Sequence of chain 2.A:
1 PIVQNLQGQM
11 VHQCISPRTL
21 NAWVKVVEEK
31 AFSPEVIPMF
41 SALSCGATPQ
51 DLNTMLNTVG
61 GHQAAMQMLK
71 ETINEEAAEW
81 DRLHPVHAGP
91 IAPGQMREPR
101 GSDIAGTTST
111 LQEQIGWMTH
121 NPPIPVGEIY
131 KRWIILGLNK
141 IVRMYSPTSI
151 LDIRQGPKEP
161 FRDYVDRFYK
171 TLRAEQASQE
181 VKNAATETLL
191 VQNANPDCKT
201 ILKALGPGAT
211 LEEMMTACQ

Sequence of chain 4.A:
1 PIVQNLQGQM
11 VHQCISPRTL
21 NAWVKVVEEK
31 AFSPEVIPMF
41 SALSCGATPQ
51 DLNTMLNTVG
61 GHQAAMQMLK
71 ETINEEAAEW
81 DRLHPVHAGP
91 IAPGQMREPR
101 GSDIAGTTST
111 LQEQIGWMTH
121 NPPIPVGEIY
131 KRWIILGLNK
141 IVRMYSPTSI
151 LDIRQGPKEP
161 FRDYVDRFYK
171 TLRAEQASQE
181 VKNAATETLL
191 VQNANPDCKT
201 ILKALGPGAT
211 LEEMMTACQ

A small-molecule ligand and the protein it binds are described below.
Small molecule (SMILES): O=c1[nH]ccn1Cc1ccccc1

Binding-site contacts:
Ligand atom C08 contacts residue THR107 of chain 2.A at 4.0 Å.
Ligand atom C02 contacts residue LYS70 of chain 2.A at 4.0 Å.
Ligand atom C04 contacts residue LYS70 of chain 2.A at 3.7 Å.
Ligand atom C10 contacts residue ASN74 of chain 2.A at 3.3 Å.
Ligand atom C07 contacts residue ASN53 of chain 2.A at 3.4 Å.
Ligand atom N03 contacts residue LYS70 of chain 2.A at 3.7 Å.
Ligand atom C13 contacts residue THR107 of chain 2.A at 4.0 Å.
Ligand atom C12 contacts residue GLN179 of chain 4.A at 3.9 Å.
Ligand atom C10 contacts residue EDO1 of chain 2.E at 3.5 Å.
Ligand atom C07 contacts residue TYR130 of chain 2.A at 3.2 Å (hydrophobic).
Ligand atom C05 contacts residue LYS70 of chain 2.A at 3.6 Å.
Ligand atom C02 contacts residue ASN53 of chain 2.A at 3.7 Å.
Ligand atom C10 contacts residue LYS70 of chain 2.A at 3.8 Å.
Ligand atom C11 contacts residue GLN179 of chain 4.A at 4.3 Å.
Ligand atom C09 contacts residue ILE73 of chain 2.A at 3.7 Å (hydrophobic).
Ligand atom C12 contacts residue LYS70 of chain 2.A at 3.7 Å.
Ligand atom C08 contacts residue TYR130 of chain 2.A at 4.3 Å (hydrophobic).
Ligand atom N06 contacts residue ASN53 of chain 2.A at 3.5 Å (h-bond).
Ligand atom O01 contacts residue ASN53 of chain 2.A at 3.8 Å.
Ligand atom C08 contacts residue LYS70 of chain 2.A at 4.2 Å.
Ligand atom C11 contacts residue LYS70 of chain 2.A at 3.9 Å.
Ligand atom C11 contacts residue EDO1 of chain 2.E at 4.1 Å.
Ligand atom C07 contacts residue THR107 of chain 2.A at 4.0 Å.
Ligand atom O01 contacts residue ASN57 of chain 2.A at 3.1 Å (h-bond).
Ligand atom C09 contacts residue EDO1 of chain 2.E at 3.7 Å.
Ligand atom N06 contacts residue LYS70 of chain 2.A at 4.2 Å.
Ligand atom C13 contacts residue LYS70 of chain 2.A at 4.0 Å.
Ligand atom N03 contacts residue ASN57 of chain 2.A at 2.7 Å (h-bond).
Ligand atom C05 contacts residue TYR130 of chain 2.A at 4.0 Å (hydrophobic).
Ligand atom N06 contacts residue TYR130 of chain 2.A at 3.7 Å.
Ligand atom C11 contacts residue ASN74 of chain 2.A at 3.7 Å.
Ligand atom C04 contacts residue LEU56 of chain 2.A at 3.9 Å (hydrophobic).
Ligand atom C05 contacts residue ILE73 of chain 2.A at 3.8 Å (hydrophobic).
Ligand atom C10 contacts residue ILE73 of chain 2.A at 4.1 Å (hydrophobic).
Ligand atom C05 contacts residue LEU56 of chain 2.A at 4.1 Å (hydrophobic).
Ligand atom N03 contacts residue LEU56 of chain 2.A at 4.0 Å.
Ligand atom C05 contacts residue ASN53 of chain 2.A at 4.3 Å.
Ligand atom C04 contacts residue ASN57 of chain 2.A at 4.1 Å.
Ligand atom C09 contacts residue LYS70 of chain 2.A at 4.1 Å.
Ligand atom C02 contacts residue ASN57 of chain 2.A at 3.2 Å.